A small-molecule ligand and the protein it binds are described below.
Small molecule (SMILES): CC(=O)N[C@H]1[C@H](O[C@H]2[C@H](O)[C@@H](NC(C)=O)CO[C@@H]2CO)O[C@H](CO)[C@@H](O)[C@@H]1O

Binding-site contacts:
Ligand atom C1 contacts residue ASN47 of chain 39.F at 1.4 Å.
Ligand atom C5 contacts residue ASN47 of chain 39.F at 3.4 Å.
Ligand atom O5 contacts residue ASN47 of chain 39.F at 2.2 Å (h-bond).
Ligand atom C7 contacts residue ASN47 of chain 39.F at 3.8 Å.
Ligand atom C2 contacts residue ASN47 of chain 39.F at 2.6 Å.
Ligand atom N2 contacts residue ASN47 of chain 39.F at 3.2 Å (h-bond).
Ligand atom O7 contacts residue ASN47 of chain 39.F at 3.9 Å.
Ligand atom C3 contacts residue ASN47 of chain 39.F at 3.9 Å.
Ligand atom C6 contacts residue ASN47 of chain 39.F at 4.0 Å.
Ligand atom C4 contacts residue ASN47 of chain 39.F at 4.2 Å.

Sequence of chain 39.F:
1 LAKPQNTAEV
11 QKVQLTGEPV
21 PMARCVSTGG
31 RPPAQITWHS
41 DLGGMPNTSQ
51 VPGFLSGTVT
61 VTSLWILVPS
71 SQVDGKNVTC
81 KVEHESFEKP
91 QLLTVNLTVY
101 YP